A protein and the small-molecule ligand that binds it are described below.
Small molecule (SMILES): CC(=O)N[C@@H]1[C@@H](O)[C@H](O)[C@@H](CO)O[C@H]1O

Sequence of chain 1.A:
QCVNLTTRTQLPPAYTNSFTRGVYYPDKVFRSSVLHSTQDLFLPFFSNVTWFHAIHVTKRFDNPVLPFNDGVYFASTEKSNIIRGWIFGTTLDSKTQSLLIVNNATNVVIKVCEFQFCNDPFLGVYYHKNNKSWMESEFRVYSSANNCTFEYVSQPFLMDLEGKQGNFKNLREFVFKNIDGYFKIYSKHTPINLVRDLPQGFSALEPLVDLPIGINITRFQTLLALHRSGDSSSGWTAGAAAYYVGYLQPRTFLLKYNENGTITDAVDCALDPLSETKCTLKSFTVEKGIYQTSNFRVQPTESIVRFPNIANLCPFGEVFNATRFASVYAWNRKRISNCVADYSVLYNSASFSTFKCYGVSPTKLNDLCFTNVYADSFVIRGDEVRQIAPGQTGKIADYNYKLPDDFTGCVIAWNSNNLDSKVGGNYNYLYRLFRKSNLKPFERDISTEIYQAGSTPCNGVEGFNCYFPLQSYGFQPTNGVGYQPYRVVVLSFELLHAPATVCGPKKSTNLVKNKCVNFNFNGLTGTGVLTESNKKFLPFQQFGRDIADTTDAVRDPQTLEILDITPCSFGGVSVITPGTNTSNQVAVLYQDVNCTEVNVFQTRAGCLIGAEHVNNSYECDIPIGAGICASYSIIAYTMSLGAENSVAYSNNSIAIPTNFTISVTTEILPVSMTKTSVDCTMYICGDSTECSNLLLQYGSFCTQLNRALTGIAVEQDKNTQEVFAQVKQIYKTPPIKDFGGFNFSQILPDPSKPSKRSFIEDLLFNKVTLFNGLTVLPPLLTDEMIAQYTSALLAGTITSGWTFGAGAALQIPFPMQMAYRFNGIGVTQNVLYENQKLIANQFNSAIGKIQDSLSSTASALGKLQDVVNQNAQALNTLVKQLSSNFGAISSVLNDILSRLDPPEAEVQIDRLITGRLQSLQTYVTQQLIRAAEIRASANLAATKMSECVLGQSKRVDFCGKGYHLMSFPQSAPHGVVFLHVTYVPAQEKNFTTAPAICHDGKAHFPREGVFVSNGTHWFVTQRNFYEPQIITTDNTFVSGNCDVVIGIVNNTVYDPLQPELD

Binding-site contacts:
Ligand atom C2 contacts residue ASN717 of chain 1.A at 2.4 Å.
Ligand atom C4 contacts residue ASN717 of chain 1.A at 4.2 Å.
Ligand atom N2 contacts residue GLN1071 of chain 1.A at 4.5 Å.
Ligand atom C8 contacts residue THR716 of chain 1.A at 4.3 Å.
Ligand atom C1 contacts residue ASN717 of chain 1.A at 1.4 Å.
Ligand atom O5 contacts residue GLN1071 of chain 1.A at 3.6 Å.
Ligand atom C2 contacts residue GLN1071 of chain 1.A at 4.1 Å.
Ligand atom O4 contacts residue LEU922 of chain 1.A at 4.4 Å.
Ligand atom O7 contacts residue GLN1071 of chain 1.A at 3.9 Å.
Ligand atom N2 contacts residue ASN717 of chain 1.A at 2.9 Å (h-bond).
Ligand atom C7 contacts residue ASN717 of chain 1.A at 3.8 Å.
Ligand atom O5 contacts residue ASN717 of chain 1.A at 2.4 Å (h-bond).
Ligand atom C3 contacts residue ASN717 of chain 1.A at 3.8 Å.
Ligand atom C5 contacts residue LEU922 of chain 1.A at 4.0 Å (hydrophobic).
Ligand atom O7 contacts residue ASN717 of chain 1.A at 4.3 Å.
Ligand atom C1 contacts residue GLN1071 of chain 1.A at 3.7 Å.
Ligand atom C5 contacts residue ASN717 of chain 1.A at 3.7 Å.
Ligand atom C7 contacts residue GLN1071 of chain 1.A at 4.3 Å.